This small molecule binds to this protein.
Small molecule (SMILES): CC(=O)N[C@@H]1[C@@H](O)[C@H](O)[C@@H](CO)O[C@H]1O

Binding-site contacts:
Ligand atom C3 contacts residue ASN73 of chain 3.A at 3.7 Å.
Ligand atom C5 contacts residue ASN73 of chain 3.A at 3.6 Å.
Ligand atom C6 contacts residue PHE112 of chain 3.A at 3.5 Å (hydrophobic).
Ligand atom C1 contacts residue PHE112 of chain 3.A at 4.2 Å (hydrophobic).
Ligand atom C1 contacts residue ASN73 of chain 3.A at 1.4 Å.
Ligand atom O7 contacts residue ASN73 of chain 3.A at 2.8 Å (h-bond).
Ligand atom C5 contacts residue PHE112 of chain 3.A at 3.2 Å (hydrophobic).
Ligand atom O7 contacts residue GLN72 of chain 3.A at 4.4 Å.
Ligand atom O6 contacts residue GLU111 of chain 3.A at 4.0 Å.
Ligand atom O5 contacts residue ASN73 of chain 3.A at 2.5 Å (h-bond).
Ligand atom C4 contacts residue ASN73 of chain 3.A at 4.2 Å.
Ligand atom C7 contacts residue ASN73 of chain 3.A at 2.8 Å.
Ligand atom N2 contacts residue ASN73 of chain 3.A at 2.7 Å (h-bond).
Ligand atom C2 contacts residue ASN73 of chain 3.A at 2.5 Å.
Ligand atom C4 contacts residue PHE112 of chain 3.A at 4.5 Å (hydrophobic).
Ligand atom C8 contacts residue GLN72 of chain 3.A at 3.7 Å.
Ligand atom C8 contacts residue ASN73 of chain 3.A at 3.9 Å.
Ligand atom O5 contacts residue PHE112 of chain 3.A at 3.7 Å.
Ligand atom C6 contacts residue ILE113 of chain 3.A at 3.8 Å (hydrophobic).
Ligand atom C6 contacts residue GLU111 of chain 3.A at 4.4 Å.

Sequence of chain 3.A:
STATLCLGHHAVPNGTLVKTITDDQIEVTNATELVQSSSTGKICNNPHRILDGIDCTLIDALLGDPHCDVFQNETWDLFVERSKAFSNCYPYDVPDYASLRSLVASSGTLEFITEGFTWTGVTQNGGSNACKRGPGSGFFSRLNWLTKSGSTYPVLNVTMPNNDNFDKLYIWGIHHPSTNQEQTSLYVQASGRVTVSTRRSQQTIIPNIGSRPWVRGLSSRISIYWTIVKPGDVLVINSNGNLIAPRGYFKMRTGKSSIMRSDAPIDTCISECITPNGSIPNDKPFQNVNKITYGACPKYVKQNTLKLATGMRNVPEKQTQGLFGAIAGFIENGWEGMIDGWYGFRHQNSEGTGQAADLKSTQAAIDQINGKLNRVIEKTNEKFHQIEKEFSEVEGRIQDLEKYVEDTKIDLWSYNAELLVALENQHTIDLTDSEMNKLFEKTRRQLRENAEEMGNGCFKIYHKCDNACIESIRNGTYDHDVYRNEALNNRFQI